The protein below binds the small molecule below.
Small molecule (SMILES): CC(=O)N[C@H]1[C@H](O[C@H]2[C@H](O)[C@@H](NC(C)=O)CO[C@@H]2CO)O[C@H](CO)[C@@H](O)[C@@H]1O

Sequence of chain 1.D:
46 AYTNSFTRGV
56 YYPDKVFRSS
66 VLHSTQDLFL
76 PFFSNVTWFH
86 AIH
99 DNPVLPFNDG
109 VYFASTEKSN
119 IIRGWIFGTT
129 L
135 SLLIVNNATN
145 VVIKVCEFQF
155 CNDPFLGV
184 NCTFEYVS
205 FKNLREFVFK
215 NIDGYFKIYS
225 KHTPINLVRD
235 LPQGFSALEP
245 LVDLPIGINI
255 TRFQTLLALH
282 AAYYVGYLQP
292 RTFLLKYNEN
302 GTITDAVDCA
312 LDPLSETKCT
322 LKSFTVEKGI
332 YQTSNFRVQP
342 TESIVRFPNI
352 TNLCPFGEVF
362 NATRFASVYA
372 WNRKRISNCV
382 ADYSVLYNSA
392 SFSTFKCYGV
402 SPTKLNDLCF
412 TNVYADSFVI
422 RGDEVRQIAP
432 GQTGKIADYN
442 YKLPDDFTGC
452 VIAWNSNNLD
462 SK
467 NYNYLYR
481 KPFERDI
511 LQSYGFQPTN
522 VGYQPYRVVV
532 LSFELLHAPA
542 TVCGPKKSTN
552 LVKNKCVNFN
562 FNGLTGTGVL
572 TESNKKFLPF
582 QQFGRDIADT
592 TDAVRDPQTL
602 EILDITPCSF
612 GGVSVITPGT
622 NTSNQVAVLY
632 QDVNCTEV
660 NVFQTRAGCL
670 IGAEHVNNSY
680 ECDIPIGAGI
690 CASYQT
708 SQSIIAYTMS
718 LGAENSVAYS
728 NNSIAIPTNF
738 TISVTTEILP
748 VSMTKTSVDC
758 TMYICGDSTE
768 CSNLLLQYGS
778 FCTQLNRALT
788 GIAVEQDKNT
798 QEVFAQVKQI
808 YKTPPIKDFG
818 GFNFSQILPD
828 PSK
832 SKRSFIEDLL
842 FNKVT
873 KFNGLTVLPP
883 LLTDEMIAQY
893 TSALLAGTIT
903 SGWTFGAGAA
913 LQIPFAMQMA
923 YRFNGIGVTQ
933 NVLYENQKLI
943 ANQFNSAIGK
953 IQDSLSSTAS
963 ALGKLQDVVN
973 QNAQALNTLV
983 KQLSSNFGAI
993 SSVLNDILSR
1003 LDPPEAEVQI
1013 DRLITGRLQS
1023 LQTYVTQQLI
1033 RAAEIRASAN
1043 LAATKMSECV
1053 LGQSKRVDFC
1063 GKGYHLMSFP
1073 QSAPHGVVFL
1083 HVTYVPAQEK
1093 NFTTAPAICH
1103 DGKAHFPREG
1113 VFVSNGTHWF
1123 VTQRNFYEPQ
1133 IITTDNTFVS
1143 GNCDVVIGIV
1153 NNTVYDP

Binding-site contacts:
Ligand atom N2 contacts residue ASN736 of chain 1.D at 2.9 Å (h-bond).
Ligand atom O7 contacts residue LEU941 of chain 1.D at 3.4 Å.
Ligand atom C8 contacts residue ASN944 of chain 1.D at 4.0 Å.
Ligand atom O4 contacts residue LEU941 of chain 1.D at 3.8 Å.
Ligand atom C8 contacts residue ASN736 of chain 1.D at 4.4 Å.
Ligand atom O6 contacts residue GLN945 of chain 1.D at 3.2 Å (h-bond).
Ligand atom C7 contacts residue ASN736 of chain 1.D at 3.3 Å.
Ligand atom C8 contacts residue LEU941 of chain 1.D at 3.5 Å (hydrophobic).
Ligand atom C1 contacts residue ASN736 of chain 1.D at 1.5 Å.
Ligand atom C5 contacts residue ASN736 of chain 1.D at 3.7 Å.
Ligand atom C3 contacts residue ASN736 of chain 1.D at 3.8 Å.
Ligand atom N2 contacts residue LEU941 of chain 1.D at 4.2 Å.
Ligand atom C7 contacts residue LEU941 of chain 1.D at 3.5 Å (hydrophobic).
Ligand atom C5 contacts residue LEU941 of chain 1.D at 4.0 Å (hydrophobic).
Ligand atom O7 contacts residue ASN736 of chain 1.D at 3.3 Å (h-bond).
Ligand atom O5 contacts residue ASN736 of chain 1.D at 2.4 Å (h-bond).
Ligand atom C4 contacts residue ASN736 of chain 1.D at 4.3 Å.
Ligand atom C6 contacts residue GLN945 of chain 1.D at 4.2 Å.
Ligand atom C3 contacts residue LEU941 of chain 1.D at 4.3 Å (hydrophobic).
Ligand atom C8 contacts residue GLN945 of chain 1.D at 4.2 Å.
Ligand atom C6 contacts residue LEU941 of chain 1.D at 4.4 Å (hydrophobic).
Ligand atom O7 contacts residue ASN944 of chain 1.D at 4.4 Å.
Ligand atom C4 contacts residue LEU941 of chain 1.D at 4.4 Å (hydrophobic).
Ligand atom O6 contacts residue THR738 of chain 1.D at 3.7 Å.
Ligand atom C5 contacts residue GLN945 of chain 1.D at 4.3 Å.
Ligand atom C1 contacts residue LEU941 of chain 1.D at 4.3 Å (hydrophobic).
Ligand atom O7 contacts residue GLN1090 of chain 1.D at 4.0 Å.
Ligand atom C2 contacts residue ASN736 of chain 1.D at 2.5 Å.